The small molecule below binds the protein below.
Small molecule (SMILES): CC(=O)Nc1ccc2c(c1)OCc1cc(-c3ccccc3C#CCCCO)nn1C2

Sequence of chain 1.A:
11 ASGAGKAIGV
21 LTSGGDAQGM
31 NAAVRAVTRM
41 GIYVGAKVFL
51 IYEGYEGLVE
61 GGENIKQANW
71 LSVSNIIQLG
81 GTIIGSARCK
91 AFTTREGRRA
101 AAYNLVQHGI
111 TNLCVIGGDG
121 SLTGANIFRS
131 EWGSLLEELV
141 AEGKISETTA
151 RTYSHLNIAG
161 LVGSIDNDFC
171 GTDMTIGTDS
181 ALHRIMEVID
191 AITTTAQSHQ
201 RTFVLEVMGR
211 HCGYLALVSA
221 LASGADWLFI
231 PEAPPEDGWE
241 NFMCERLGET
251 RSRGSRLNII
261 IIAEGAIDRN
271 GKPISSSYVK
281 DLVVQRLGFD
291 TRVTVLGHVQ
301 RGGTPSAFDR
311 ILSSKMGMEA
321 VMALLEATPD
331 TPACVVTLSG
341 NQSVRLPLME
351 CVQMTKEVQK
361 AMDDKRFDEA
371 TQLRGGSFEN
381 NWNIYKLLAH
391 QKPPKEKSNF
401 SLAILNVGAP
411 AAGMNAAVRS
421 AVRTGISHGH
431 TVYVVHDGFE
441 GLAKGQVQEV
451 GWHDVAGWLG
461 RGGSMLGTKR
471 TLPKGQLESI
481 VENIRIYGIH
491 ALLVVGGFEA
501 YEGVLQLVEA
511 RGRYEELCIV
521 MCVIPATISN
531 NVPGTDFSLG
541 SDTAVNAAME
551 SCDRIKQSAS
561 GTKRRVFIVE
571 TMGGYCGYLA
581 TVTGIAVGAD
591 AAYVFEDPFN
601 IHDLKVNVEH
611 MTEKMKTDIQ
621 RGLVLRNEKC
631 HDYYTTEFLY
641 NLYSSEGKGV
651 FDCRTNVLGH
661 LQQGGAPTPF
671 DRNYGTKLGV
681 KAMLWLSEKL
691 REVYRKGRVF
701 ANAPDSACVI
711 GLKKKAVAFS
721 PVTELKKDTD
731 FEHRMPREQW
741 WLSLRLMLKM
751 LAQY

Binding-site contacts:
Ligand atom C11 contacts residue ASN341 of chain 1.A at 3.0 Å.
Ligand atom O01 contacts residue TYR578 of chain 1.A at 2.9 Å (h-bond).
Ligand atom O01 contacts residue VAL545 of chain 1.A at 3.3 Å.
Ligand atom C17 contacts residue ASP542 of chain 1.A at 3.5 Å.
Ligand atom C18 contacts residue PHE308 of chain 1.A at 3.6 Å (hydrophobic).
Ligand atom C15 contacts residue PHE670 of chain 1.A at 3.0 Å (hydrophobic).
Ligand atom C29 contacts residue PHE308 of chain 1.A at 3.5 Å (hydrophobic).
Ligand atom C08 contacts residue ILE311 of chain 1.A at 3.6 Å (hydrophobic).
Ligand atom N24 contacts residue PHE308 of chain 1.A at 3.3 Å.
Ligand atom C07 contacts residue LEU744 of chain 1.A at 3.5 Å (hydrophobic).
Ligand atom O01 contacts residue ASP542 of chain 1.A at 3.5 Å (salt-bridge).
Ligand atom C17 contacts residue PHE670 of chain 1.A at 3.0 Å (hydrophobic).
Ligand atom C25 contacts residue PHE537 of chain 1.A at 3.3 Å (hydrophobic).
Ligand atom C13 contacts residue PHE308 of chain 1.A at 3.5 Å (hydrophobic).
Ligand atom C20 contacts residue PHE670 of chain 1.A at 3.4 Å (hydrophobic).
Ligand atom C12 contacts residue LYS315 of chain 1.A at 3.6 Å.
Ligand atom N24 contacts residue PHE537 of chain 1.A at 3.3 Å.
Ligand atom C29 contacts residue PHE537 of chain 1.A at 3.5 Å (hydrophobic).
Ligand atom C16 contacts residue PHE670 of chain 1.A at 3.0 Å (hydrophobic).
Ligand atom C14 contacts residue PHE670 of chain 1.A at 3.4 Å (hydrophobic).
Ligand atom C02 contacts residue VAL545 of chain 1.A at 3.3 Å (hydrophobic).
Ligand atom C09 contacts residue TRP740 of chain 1.A at 3.5 Å (hydrophobic).
Ligand atom N28 contacts residue PHE537 of chain 1.A at 3.4 Å.
Ligand atom N28 contacts residue PHE308 of chain 1.A at 3.3 Å.
Ligand atom C30 contacts residue PHE308 of chain 1.A at 3.6 Å (hydrophobic).
Ligand atom C25 contacts residue PHE308 of chain 1.A at 3.4 Å (hydrophobic).
Ligand atom C18 contacts residue PHE670 of chain 1.A at 3.6 Å (hydrophobic).
Ligand atom C30 contacts residue PHE537 of chain 1.A at 3.3 Å (hydrophobic).
Ligand atom C23 contacts residue PHE308 of chain 1.A at 3.6 Å (hydrophobic).
Ligand atom N19 contacts residue MET174 of chain 1.A at 3.4 Å.
Ligand atom C02 contacts residue ASP542 of chain 1.A at 2.6 Å.
Ligand atom C18 contacts residue ASP542 of chain 1.A at 2.8 Å.
Ligand atom O21 contacts residue PHE670 of chain 1.A at 2.9 Å.
Ligand atom C04 contacts residue TYR578 of chain 1.A at 3.3 Å (hydrophobic).
Ligand atom N19 contacts residue PHE670 of chain 1.A at 3.3 Å.
Ligand atom C03 contacts residue ASP542 of chain 1.A at 3.7 Å.
Ligand atom N19 contacts residue ASP179 of chain 1.A at 3.2 Å (salt-bridge).
Ligand atom C12 contacts residue ASN341 of chain 1.A at 3.3 Å.
Ligand atom C04 contacts residue ILE311 of chain 1.A at 3.5 Å (hydrophobic).
Ligand atom C08 contacts residue LEU744 of chain 1.A at 3.3 Å (hydrophobic).